Sequence of chain 1.A:
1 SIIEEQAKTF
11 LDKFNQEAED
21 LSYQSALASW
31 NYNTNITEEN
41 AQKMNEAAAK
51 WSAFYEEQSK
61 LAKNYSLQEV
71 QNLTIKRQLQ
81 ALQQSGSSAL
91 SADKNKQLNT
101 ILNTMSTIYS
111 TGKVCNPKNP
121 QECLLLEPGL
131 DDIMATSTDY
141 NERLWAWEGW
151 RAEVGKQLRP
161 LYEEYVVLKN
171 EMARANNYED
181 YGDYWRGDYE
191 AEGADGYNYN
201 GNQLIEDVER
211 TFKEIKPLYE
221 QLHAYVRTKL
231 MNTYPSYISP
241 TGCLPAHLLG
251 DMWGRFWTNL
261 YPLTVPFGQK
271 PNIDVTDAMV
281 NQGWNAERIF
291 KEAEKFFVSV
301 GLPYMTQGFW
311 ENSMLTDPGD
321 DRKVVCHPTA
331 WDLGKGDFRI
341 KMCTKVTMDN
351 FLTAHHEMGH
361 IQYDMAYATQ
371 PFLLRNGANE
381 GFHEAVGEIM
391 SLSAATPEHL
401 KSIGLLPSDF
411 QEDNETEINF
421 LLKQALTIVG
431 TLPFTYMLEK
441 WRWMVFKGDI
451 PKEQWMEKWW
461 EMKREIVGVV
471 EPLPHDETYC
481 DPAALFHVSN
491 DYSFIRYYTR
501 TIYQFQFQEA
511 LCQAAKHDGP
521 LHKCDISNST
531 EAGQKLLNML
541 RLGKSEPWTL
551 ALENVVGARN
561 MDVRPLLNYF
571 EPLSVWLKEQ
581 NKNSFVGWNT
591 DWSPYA

A small-molecule ligand and the protein it binds are described below.
Small molecule (SMILES): CC(=O)N[C@@H]1[C@@H](O)[C@H](O)[C@@H](CO)O[C@H]1O

Binding-site contacts:
Ligand atom C7 contacts residue ASN528 of chain 1.A at 3.5 Å.
Ligand atom C7 contacts residue SER402 of chain 1.A at 3.8 Å.
Ligand atom C8 contacts residue ASP525 of chain 1.A at 3.9 Å.
Ligand atom O7 contacts residue SER527 of chain 1.A at 4.3 Å.
Ligand atom C8 contacts residue SER527 of chain 1.A at 3.4 Å.
Ligand atom C4 contacts residue ASN528 of chain 1.A at 4.2 Å.
Ligand atom N2 contacts residue ASN528 of chain 1.A at 2.9 Å (h-bond).
Ligand atom O5 contacts residue ASN528 of chain 1.A at 2.4 Å (h-bond).
Ligand atom O3 contacts residue SER402 of chain 1.A at 4.4 Å.
Ligand atom C8 contacts residue SER402 of chain 1.A at 3.6 Å.
Ligand atom C7 contacts residue SER527 of chain 1.A at 4.0 Å.
Ligand atom O7 contacts residue ASN528 of chain 1.A at 3.8 Å.
Ligand atom C1 contacts residue ASN528 of chain 1.A at 1.4 Å.
Ligand atom C5 contacts residue ASN528 of chain 1.A at 3.7 Å.
Ligand atom C2 contacts residue ASN528 of chain 1.A at 2.4 Å.
Ligand atom C3 contacts residue ASN528 of chain 1.A at 3.8 Å.
Ligand atom O7 contacts residue SER402 of chain 1.A at 3.6 Å (h-bond).